This small molecule binds to this protein.
Small molecule (SMILES): CCc1[nH]c2nc(Sc3cnc4nccnc4c3)nc(N3CC[C@@H](N)C3)c2c1Cl

Sequence of chain 1.A:
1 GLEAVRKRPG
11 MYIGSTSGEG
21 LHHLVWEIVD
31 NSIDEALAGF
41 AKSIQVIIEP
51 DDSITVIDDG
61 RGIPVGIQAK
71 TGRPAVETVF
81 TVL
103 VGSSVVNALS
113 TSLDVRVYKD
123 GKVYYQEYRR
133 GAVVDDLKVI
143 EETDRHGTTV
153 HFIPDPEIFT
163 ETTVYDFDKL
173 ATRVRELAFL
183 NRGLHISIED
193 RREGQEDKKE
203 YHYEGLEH

Binding-site contacts:
Ligand atom S19 contacts residue GLY62 of chain 1.A at 3.6 Å.
Ligand atom C2 contacts residue ASP58 of chain 1.A at 3.7 Å.
Ligand atom C17 contacts residue ASN31 of chain 1.A at 3.5 Å.
Ligand atom N29 contacts residue ARG61 of chain 1.A at 3.6 Å.
Ligand atom C22 contacts residue PRO64 of chain 1.A at 3.7 Å (hydrophobic).
Ligand atom CL1 contacts residue ASN31 of chain 1.A at 3.4 Å.
Ligand atom C7 contacts residue SER32 of chain 1.A at 3.4 Å.
Ligand atom C7 contacts residue THR150 of chain 1.A at 3.7 Å.
Ligand atom N1 contacts residue SER32 of chain 1.A at 3.8 Å.
Ligand atom N13 contacts residue ILE63 of chain 1.A at 3.8 Å.
Ligand atom C25 contacts residue ARG61 of chain 1.A at 3.7 Å.
Ligand atom C6 contacts residue SER32 of chain 1.A at 3.4 Å.
Ligand atom C20 contacts residue GLU35 of chain 1.A at 3.4 Å.
Ligand atom C16 contacts residue ASN31 of chain 1.A at 3.4 Å.
Ligand atom C5 contacts residue ASP58 of chain 1.A at 3.7 Å.
Ligand atom N11 contacts residue THR150 of chain 1.A at 3.5 Å (h-bond).
Ligand atom C21 contacts residue ARG61 of chain 1.A at 3.5 Å.
Ligand atom N18 contacts residue ASN31 of chain 1.A at 2.8 Å (h-bond).
Ligand atom C25 contacts residue GLU35 of chain 1.A at 3.4 Å.
Ligand atom C8 contacts residue ILE63 of chain 1.A at 3.3 Å (hydrophobic).
Ligand atom C6 contacts residue ILE28 of chain 1.A at 3.8 Å (hydrophobic).
Ligand atom N29 contacts residue PRO64 of chain 1.A at 3.6 Å.
Ligand atom N9 contacts residue ILE63 of chain 1.A at 3.6 Å.
Ligand atom C14 contacts residue ILE63 of chain 1.A at 3.8 Å (hydrophobic).
Ligand atom C28 contacts residue ARG61 of chain 1.A at 3.8 Å.
Ligand atom C22 contacts residue ARG61 of chain 1.A at 3.4 Å.
Ligand atom C5 contacts residue SER32 of chain 1.A at 3.8 Å.
Ligand atom N1 contacts residue THR150 of chain 1.A at 3.5 Å.
Ligand atom C21 contacts residue PRO64 of chain 1.A at 3.8 Å (hydrophobic).
Ligand atom S19 contacts residue GLU35 of chain 1.A at 3.2 Å.
Ligand atom C23 contacts residue ARG61 of chain 1.A at 3.4 Å.
Ligand atom C7 contacts residue VAL152 of chain 1.A at 3.7 Å (hydrophobic).
Ligand atom N24 contacts residue ARG61 of chain 1.A at 3.5 Å (salt-bridge).
Ligand atom C2 contacts residue THR150 of chain 1.A at 3.7 Å.
Ligand atom CL1 contacts residue SER105 of chain 1.A at 3.2 Å.
Ligand atom C3 contacts residue ILE63 of chain 1.A at 3.4 Å (hydrophobic).
Ligand atom C4 contacts residue ASN31 of chain 1.A at 3.5 Å.
Ligand atom N1 contacts residue ASP58 of chain 1.A at 2.7 Å (salt-bridge).
Ligand atom C21 contacts residue GLY62 of chain 1.A at 3.4 Å.
Ligand atom C7 contacts residue ASP58 of chain 1.A at 3.5 Å.